Binding-site contacts:
Ligand atom N3 contacts residue PHE95 of chain 1.B at 3.7 Å.
Ligand atom C4 contacts residue LEU146 of chain 1.B at 3.8 Å (hydrophobic).
Ligand atom N9 contacts residue ALA43 of chain 1.B at 3.8 Å.
Ligand atom C8 contacts residue LEU77 of chain 1.B at 3.6 Å (hydrophobic).
Ligand atom CAD contacts residue GLY99 of chain 1.B at 3.7 Å.
Ligand atom CAF contacts residue GLU100 of chain 1.B at 3.5 Å.
Ligand atom CAD contacts residue PRO97 of chain 1.B at 3.7 Å (hydrophobic).
Ligand atom CAL contacts residue VAL30 of chain 1.B at 3.8 Å (hydrophobic).
Ligand atom C8 contacts residue LEU93 of chain 1.B at 3.9 Å (hydrophobic).
Ligand atom N9 contacts residue LEU77 of chain 1.B at 3.7 Å.
Ligand atom CAV contacts residue PHE95 of chain 1.B at 3.8 Å (hydrophobic).
Ligand atom CAA contacts residue GLY99 of chain 1.B at 3.7 Å.
Ligand atom C2 contacts residue PHE95 of chain 1.B at 3.9 Å (hydrophobic).
Ligand atom C2 contacts residue LEU22 of chain 1.B at 4.0 Å (hydrophobic).
Ligand atom N9 contacts residue LEU146 of chain 1.B at 3.9 Å.
Ligand atom CAB contacts residue PRO97 of chain 1.B at 3.6 Å (hydrophobic).
Ligand atom CAH contacts residue LYS24 of chain 1.B at 3.4 Å.
Ligand atom CAH contacts residue GLY25 of chain 1.B at 3.9 Å.
Ligand atom N9 contacts residue GLU94 of chain 1.B at 2.9 Å (salt-bridge).
Ligand atom N2 contacts residue PHE95 of chain 1.B at 3.2 Å.
Ligand atom N3 contacts residue ALA96 of chain 1.B at 3.1 Å (h-bond).
Ligand atom C4 contacts residue GLU94 of chain 1.B at 3.9 Å.
Ligand atom CAB contacts residue GLY99 of chain 1.B at 3.6 Å.
Ligand atom N6 contacts residue VAL30 of chain 1.B at 3.9 Å.
Ligand atom N7 contacts residue VAL30 of chain 1.B at 3.5 Å.
Ligand atom CAV contacts residue ALA96 of chain 1.B at 3.2 Å (hydrophobic).
Ligand atom CAB contacts residue ALA96 of chain 1.B at 3.1 Å (hydrophobic).
Ligand atom CAL contacts residue GLY25 of chain 1.B at 3.8 Å.
Ligand atom C2 contacts residue ALA96 of chain 1.B at 3.6 Å (hydrophobic).
Ligand atom N2 contacts residue ALA96 of chain 1.B at 2.6 Å (h-bond).
Ligand atom CAW contacts residue GLY99 of chain 1.B at 3.9 Å.
Ligand atom CAC contacts residue GLY99 of chain 1.B at 3.9 Å.
Ligand atom C6 contacts residue LEU22 of chain 1.B at 4.0 Å (hydrophobic).
Ligand atom CAG contacts residue GLU100 of chain 1.B at 3.3 Å.
Ligand atom CAV contacts residue GLY99 of chain 1.B at 3.6 Å.
Ligand atom C8 contacts residue GLU94 of chain 1.B at 3.7 Å.
Ligand atom C8 contacts residue ALA43 of chain 1.B at 3.8 Å (hydrophobic).
Ligand atom CAB contacts residue PHE95 of chain 1.B at 3.6 Å (hydrophobic).
Ligand atom C5 contacts residue VAL30 of chain 1.B at 4.0 Å (hydrophobic).
Ligand atom N1 contacts residue LEU22 of chain 1.B at 3.8 Å.

A small-molecule ligand and the protein it binds are described below.
Small molecule (SMILES): c1nc2c(NC3CCCCC3)nc(Nc3ccc(N4CCOCC4)cc3)nc2[nH]1

Sequence of chain 1.B:
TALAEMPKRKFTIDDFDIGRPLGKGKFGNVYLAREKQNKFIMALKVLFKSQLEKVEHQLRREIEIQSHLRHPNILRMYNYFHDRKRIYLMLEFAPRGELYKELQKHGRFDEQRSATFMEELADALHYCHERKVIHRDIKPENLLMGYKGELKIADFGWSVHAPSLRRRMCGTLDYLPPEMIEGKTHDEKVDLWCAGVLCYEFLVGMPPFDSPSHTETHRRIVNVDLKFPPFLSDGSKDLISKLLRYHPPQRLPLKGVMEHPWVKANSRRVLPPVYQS